Sequence of chain 1.C:
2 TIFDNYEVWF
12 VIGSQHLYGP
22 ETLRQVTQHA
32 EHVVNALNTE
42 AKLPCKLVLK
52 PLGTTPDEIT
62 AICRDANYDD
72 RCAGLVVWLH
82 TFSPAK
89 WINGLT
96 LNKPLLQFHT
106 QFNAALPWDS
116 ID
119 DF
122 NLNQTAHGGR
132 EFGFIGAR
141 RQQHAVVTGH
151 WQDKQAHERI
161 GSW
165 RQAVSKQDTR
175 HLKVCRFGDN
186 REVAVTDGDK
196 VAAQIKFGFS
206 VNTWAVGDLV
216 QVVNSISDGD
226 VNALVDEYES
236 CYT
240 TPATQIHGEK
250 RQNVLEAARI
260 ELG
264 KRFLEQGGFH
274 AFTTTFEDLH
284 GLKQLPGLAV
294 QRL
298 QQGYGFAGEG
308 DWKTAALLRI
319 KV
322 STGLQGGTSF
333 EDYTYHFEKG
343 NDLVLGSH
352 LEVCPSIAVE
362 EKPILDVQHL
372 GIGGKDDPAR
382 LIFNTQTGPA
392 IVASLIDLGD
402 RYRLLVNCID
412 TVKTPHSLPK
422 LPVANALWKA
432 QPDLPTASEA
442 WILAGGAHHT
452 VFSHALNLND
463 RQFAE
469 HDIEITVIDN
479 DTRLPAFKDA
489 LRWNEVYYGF

Sequence of chain 1.A:
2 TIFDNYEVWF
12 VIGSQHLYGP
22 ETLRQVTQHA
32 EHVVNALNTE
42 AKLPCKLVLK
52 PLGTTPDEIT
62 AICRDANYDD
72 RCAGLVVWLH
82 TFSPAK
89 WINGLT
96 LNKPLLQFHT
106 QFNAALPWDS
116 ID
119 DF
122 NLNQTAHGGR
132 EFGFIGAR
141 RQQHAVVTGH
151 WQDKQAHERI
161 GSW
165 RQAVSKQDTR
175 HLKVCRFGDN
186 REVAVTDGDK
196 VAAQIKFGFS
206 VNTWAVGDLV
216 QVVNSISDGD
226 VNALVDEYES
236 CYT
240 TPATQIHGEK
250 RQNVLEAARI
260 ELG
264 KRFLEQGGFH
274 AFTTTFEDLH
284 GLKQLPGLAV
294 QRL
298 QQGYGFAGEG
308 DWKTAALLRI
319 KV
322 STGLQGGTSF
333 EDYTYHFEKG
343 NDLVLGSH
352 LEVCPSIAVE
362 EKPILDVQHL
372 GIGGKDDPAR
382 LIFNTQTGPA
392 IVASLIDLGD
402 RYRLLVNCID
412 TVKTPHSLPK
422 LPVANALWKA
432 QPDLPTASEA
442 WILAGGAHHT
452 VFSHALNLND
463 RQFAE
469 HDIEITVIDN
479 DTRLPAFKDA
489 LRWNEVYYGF

Binding-site contacts:
Ligand atom C2 contacts residue MSE185 of chain 1.C at 4.0 Å.
Ligand atom C5 contacts residue MN1 of chain 1.I at 3.3 Å.
Ligand atom C4 contacts residue MSE351 of chain 1.C at 4.4 Å.
Ligand atom C2 contacts residue PHE279 of chain 1.C at 4.5 Å (hydrophobic).
Ligand atom C4 contacts residue GLU306 of chain 1.C at 3.5 Å.
Ligand atom C4 contacts residue HIS128 of chain 1.A at 4.4 Å.
Ligand atom O1 contacts residue PHE279 of chain 1.C at 3.9 Å.
Ligand atom O4 contacts residue MSE351 of chain 1.C at 4.3 Å.
Ligand atom O5 contacts residue HIS450 of chain 1.C at 3.5 Å (h-bond).
Ligand atom O4 contacts residue GLU306 of chain 1.C at 3.9 Å.
Ligand atom C1 contacts residue PHE83 of chain 1.A at 3.8 Å (hydrophobic).
Ligand atom O1 contacts residue PHE83 of chain 1.A at 4.0 Å.
Ligand atom C1 contacts residue GLN125 of chain 1.A at 4.0 Å.
Ligand atom O2 contacts residue PHE279 of chain 1.C at 3.1 Å.
Ligand atom C5 contacts residue HIS128 of chain 1.A at 3.6 Å.
Ligand atom C3 contacts residue HIS128 of chain 1.A at 4.0 Å.
Ligand atom O2 contacts residue MSE351 of chain 1.C at 3.8 Å.
Ligand atom O5 contacts residue GLU333 of chain 1.C at 2.7 Å (salt-bridge).
Ligand atom C1 contacts residue TYR19 of chain 1.A at 4.2 Å (hydrophobic).
Ligand atom C5 contacts residue GLU333 of chain 1.C at 3.0 Å.
Ligand atom O4 contacts residue HIS350 of chain 1.C at 3.8 Å.
Ligand atom O5 contacts residue HIS449 of chain 1.C at 2.9 Å (h-bond).
Ligand atom C5 contacts residue HIS449 of chain 1.C at 3.9 Å.
Ligand atom O5 contacts residue MN1 of chain 1.I at 2.5 Å.
Ligand atom O5 contacts residue GLU306 of chain 1.C at 2.5 Å (salt-bridge).
Ligand atom C5 contacts residue GLU306 of chain 1.C at 3.5 Å.
Ligand atom O1 contacts residue TYR19 of chain 1.A at 4.3 Å.
Ligand atom C4 contacts residue GLU333 of chain 1.C at 3.7 Å.
Ligand atom O1 contacts residue MSE185 of chain 1.C at 3.9 Å.
Ligand atom C4 contacts residue MN1 of chain 1.I at 3.2 Å.
Ligand atom O4 contacts residue GLU333 of chain 1.C at 3.2 Å (salt-bridge).
Ligand atom O4 contacts residue MN1 of chain 1.I at 3.0 Å.
Ligand atom C2 contacts residue PHE83 of chain 1.A at 3.9 Å (hydrophobic).
Ligand atom O3 contacts residue GLN125 of chain 1.A at 3.3 Å (h-bond).
Ligand atom O2 contacts residue MSE185 of chain 1.C at 3.0 Å.
Ligand atom C3 contacts residue MSE351 of chain 1.C at 4.2 Å.
Ligand atom O3 contacts residue HIS128 of chain 1.A at 2.7 Å (h-bond).
Ligand atom C5 contacts residue PHE83 of chain 1.A at 4.5 Å (hydrophobic).
Ligand atom O2 contacts residue GLU306 of chain 1.C at 4.4 Å.
Ligand atom O3 contacts residue PHE83 of chain 1.A at 4.3 Å.

The small molecule below binds the protein below.
Small molecule (SMILES): OC[C@@H](O)C(O)[C@@H](O)CO